Sequence of chain 1.E:
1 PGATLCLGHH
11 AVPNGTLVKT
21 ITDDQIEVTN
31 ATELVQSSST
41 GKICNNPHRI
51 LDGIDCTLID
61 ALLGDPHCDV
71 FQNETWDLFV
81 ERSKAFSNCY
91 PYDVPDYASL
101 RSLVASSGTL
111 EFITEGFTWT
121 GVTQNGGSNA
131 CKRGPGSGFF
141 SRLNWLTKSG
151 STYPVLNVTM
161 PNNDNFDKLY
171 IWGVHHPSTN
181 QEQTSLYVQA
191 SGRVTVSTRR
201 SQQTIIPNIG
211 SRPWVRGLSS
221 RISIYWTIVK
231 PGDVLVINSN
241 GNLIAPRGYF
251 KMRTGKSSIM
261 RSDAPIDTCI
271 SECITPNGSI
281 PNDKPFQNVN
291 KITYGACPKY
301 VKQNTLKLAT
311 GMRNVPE

Binding-site contacts:
Ligand atom O7 contacts residue ARG212 of chain 1.E at 4.1 Å.
Ligand atom C3 contacts residue TRP214 of chain 1.E at 4.3 Å (hydrophobic).
Ligand atom C7 contacts residue ASN157 of chain 1.C at 3.6 Å.
Ligand atom C8 contacts residue THR159 of chain 1.C at 4.3 Å.
Ligand atom C1 contacts residue TRP214 of chain 1.E at 3.8 Å (hydrophobic).
Ligand atom C5 contacts residue ASN157 of chain 1.C at 3.6 Å.
Ligand atom C2 contacts residue TRP214 of chain 1.E at 4.0 Å (hydrophobic).
Ligand atom C7 contacts residue SER211 of chain 1.E at 3.9 Å.
Ligand atom O7 contacts residue TRP214 of chain 1.E at 2.8 Å (h-bond).
Ligand atom C3 contacts residue TRP214 of chain 1.E at 4.4 Å (hydrophobic).
Ligand atom N2 contacts residue TRP214 of chain 1.E at 4.5 Å.
Ligand atom O5 contacts residue ASN157 of chain 1.C at 2.3 Å (h-bond).
Ligand atom O3 contacts residue ARG199 of chain 1.C at 4.1 Å.
Ligand atom C5 contacts residue THR159 of chain 1.C at 4.2 Å.
Ligand atom C2 contacts residue TRP214 of chain 1.E at 4.1 Å (hydrophobic).
Ligand atom O6 contacts residue THR159 of chain 1.C at 3.2 Å (h-bond).
Ligand atom C8 contacts residue VAL234 of chain 1.C at 4.0 Å (hydrophobic).
Ligand atom O5 contacts residue THR159 of chain 1.C at 4.1 Å.
Ligand atom O2 contacts residue ARG199 of chain 1.C at 3.4 Å (salt-bridge).
Ligand atom O7 contacts residue ASN157 of chain 1.C at 3.7 Å.
Ligand atom C3 contacts residue ASN157 of chain 1.C at 3.8 Å.
Ligand atom C4 contacts residue ASN157 of chain 1.C at 4.2 Å.
Ligand atom C5 contacts residue TRP214 of chain 1.E at 4.4 Å (hydrophobic).
Ligand atom C8 contacts residue SER211 of chain 1.E at 3.5 Å.
Ligand atom C1 contacts residue SER211 of chain 1.E at 4.0 Å.
Ligand atom C4 contacts residue TRP214 of chain 1.E at 3.9 Å (hydrophobic).
Ligand atom O7 contacts residue PRO213 of chain 1.E at 3.3 Å.
Ligand atom C8 contacts residue PRO213 of chain 1.E at 4.4 Å (hydrophobic).
Ligand atom N2 contacts residue ASN157 of chain 1.C at 3.0 Å (h-bond).
Ligand atom C1 contacts residue ASN157 of chain 1.C at 1.4 Å.
Ligand atom C6 contacts residue THR159 of chain 1.C at 3.0 Å.
Ligand atom C2 contacts residue SER211 of chain 1.E at 4.3 Å.
Ligand atom O6 contacts residue TRP214 of chain 1.E at 4.0 Å.
Ligand atom N2 contacts residue SER211 of chain 1.E at 3.5 Å (h-bond).
Ligand atom C7 contacts residue TRP214 of chain 1.E at 3.9 Å (hydrophobic).
Ligand atom C7 contacts residue PRO213 of chain 1.E at 4.2 Å (hydrophobic).
Ligand atom C2 contacts residue ASN157 of chain 1.C at 2.5 Å.
Ligand atom O3 contacts residue TRP214 of chain 1.E at 3.9 Å.

This protein binds this small molecule.
Small molecule (SMILES): CC(=O)N[C@H]1[C@H](O[C@H]2[C@H](O)[C@@H](NC(C)=O)CO[C@@H]2CO)O[C@H](CO)[C@@H](O[C@@H]2O[C@H](CO[C@H]3O[C@H](CO)[C@@H](O)[C@H](O)[C@@H]3O)[C@@H](O)[C@H](O)[C@@H]2O)[C@@H]1O

Sequence of chain 1.C:
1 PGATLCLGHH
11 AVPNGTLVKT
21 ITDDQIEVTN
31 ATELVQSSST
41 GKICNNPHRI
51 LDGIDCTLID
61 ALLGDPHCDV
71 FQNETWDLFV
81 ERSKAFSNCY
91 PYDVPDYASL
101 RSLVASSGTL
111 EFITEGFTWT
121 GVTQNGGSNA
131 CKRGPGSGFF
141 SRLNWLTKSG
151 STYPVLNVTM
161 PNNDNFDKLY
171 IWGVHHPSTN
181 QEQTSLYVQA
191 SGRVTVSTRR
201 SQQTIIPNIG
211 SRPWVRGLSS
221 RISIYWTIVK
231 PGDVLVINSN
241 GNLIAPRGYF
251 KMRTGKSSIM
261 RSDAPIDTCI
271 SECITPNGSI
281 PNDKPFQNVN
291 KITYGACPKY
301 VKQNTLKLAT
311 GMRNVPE